The protein below binds the small molecule below.
Small molecule (SMILES): COc1cc(Nc2c(C#N)cnc3cc(OCCCN4CCN(C)CC4)c(OC)cc23)c(Cl)cc1Cl

Sequence of chain 1.A:
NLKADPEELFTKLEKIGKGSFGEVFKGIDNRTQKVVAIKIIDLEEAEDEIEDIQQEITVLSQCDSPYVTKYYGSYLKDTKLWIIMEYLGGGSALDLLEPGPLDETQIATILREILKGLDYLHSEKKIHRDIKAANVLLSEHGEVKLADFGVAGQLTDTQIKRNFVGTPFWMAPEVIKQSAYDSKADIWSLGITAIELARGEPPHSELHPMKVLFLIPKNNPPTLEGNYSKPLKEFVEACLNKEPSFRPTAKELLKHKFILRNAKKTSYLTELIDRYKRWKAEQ

Binding-site contacts:
Ligand atom CBE contacts residue LEU158 of chain 1.A at 3.6 Å (hydrophobic).
Ligand atom CAN contacts residue TYR108 of chain 1.A at 3.7 Å (hydrophobic).
Ligand atom CAN contacts residue LEU109 of chain 1.A at 3.2 Å (hydrophobic).
Ligand atom NAT contacts residue TYR108 of chain 1.A at 3.8 Å.
Ligand atom CBD contacts residue ILE37 of chain 1.A at 3.6 Å (hydrophobic).
Ligand atom CL2 contacts residue ASP169 of chain 1.A at 3.8 Å.
Ligand atom OAV contacts residue ILE37 of chain 1.A at 3.6 Å.
Ligand atom C01 contacts residue ILE59 of chain 1.A at 3.6 Å (hydrophobic).
Ligand atom CL1 contacts residue GLU77 of chain 1.A at 3.4 Å.
Ligand atom CL1 contacts residue LYS60 of chain 1.A at 3.3 Å.
Ligand atom O02 contacts residue MET106 of chain 1.A at 3.4 Å.
Ligand atom O02 contacts residue LYS60 of chain 1.A at 3.4 Å.
Ligand atom OAW contacts residue ILE37 of chain 1.A at 3.7 Å.
Ligand atom CAC contacts residue GLY110 of chain 1.A at 3.5 Å.
Ligand atom C01 contacts residue ILE104 of chain 1.A at 3.3 Å (hydrophobic).
Ligand atom CL1 contacts residue ILE104 of chain 1.A at 3.9 Å.
Ligand atom O02 contacts residue ILE104 of chain 1.A at 3.8 Å.
Ligand atom C01 contacts residue ALA58 of chain 1.A at 3.1 Å (hydrophobic).
Ligand atom CAY contacts residue LYS60 of chain 1.A at 3.7 Å.
Ligand atom CAQ contacts residue TYR108 of chain 1.A at 3.6 Å (hydrophobic).
Ligand atom CBA contacts residue LEU158 of chain 1.A at 3.6 Å (hydrophobic).
Ligand atom NAT contacts residue LEU109 of chain 1.A at 3.0 Å (h-bond).
Ligand atom CAG contacts residue GLU107 of chain 1.A at 3.9 Å.
Ligand atom CAA contacts residue ILE37 of chain 1.A at 3.5 Å (hydrophobic).
Ligand atom NBH contacts residue TYR108 of chain 1.A at 3.4 Å (h-bond).
Ligand atom CBC contacts residue ILE37 of chain 1.A at 3.7 Å (hydrophobic).
Ligand atom CAK contacts residue LEU109 of chain 1.A at 3.2 Å (hydrophobic).
Ligand atom CAH contacts residue ALA58 of chain 1.A at 3.9 Å (hydrophobic).
Ligand atom CAK contacts residue TYR108 of chain 1.A at 3.8 Å (hydrophobic).
Ligand atom CAH contacts residue GLU107 of chain 1.A at 3.1 Å.
Ligand atom NAT contacts residue GLU107 of chain 1.A at 3.8 Å.
Ligand atom C01 contacts residue LYS60 of chain 1.A at 3.2 Å.
Ligand atom NAD contacts residue THR90 of chain 1.A at 3.7 Å.
Ligand atom C01 contacts residue MET106 of chain 1.A at 3.6 Å (hydrophobic).
Ligand atom NAD contacts residue MET106 of chain 1.A at 3.4 Å.
Ligand atom CBF contacts residue LEU109 of chain 1.A at 3.9 Å (hydrophobic).
Ligand atom CAH contacts residue LEU109 of chain 1.A at 3.6 Å (hydrophobic).
Ligand atom CAH contacts residue LEU158 of chain 1.A at 3.8 Å (hydrophobic).
Ligand atom CAX contacts residue MET106 of chain 1.A at 3.8 Å (hydrophobic).
Ligand atom CAC contacts residue TYR108 of chain 1.A at 3.4 Å (hydrophobic).